A protein and the small-molecule ligand that binds it are described below.
Small molecule (SMILES): N[C@@H](Cc1cnc[nH]1)C(=O)N[C@@H](Cc1c[nH]cn1)C(=O)N[C@@H](Cc1c[nH]cn1)C(=O)N[C@H](C=O)Cc1c[nH]cn1

Sequence of chain 1.A:
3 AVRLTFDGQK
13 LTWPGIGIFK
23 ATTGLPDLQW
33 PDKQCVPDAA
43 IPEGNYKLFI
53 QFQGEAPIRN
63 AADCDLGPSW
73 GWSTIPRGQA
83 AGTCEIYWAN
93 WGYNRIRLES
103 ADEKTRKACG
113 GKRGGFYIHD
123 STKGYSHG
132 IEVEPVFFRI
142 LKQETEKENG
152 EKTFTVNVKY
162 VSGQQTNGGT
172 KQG

Binding-site contacts:
Ligand atom CE1 contacts residue ASP67 of chain 1.A at 2.8 Å.
Ligand atom CE1 contacts residue GLY117 of chain 1.A at 3.1 Å.
Ligand atom CE1 contacts residue SO41 of chain 1.F at 3.8 Å.
Ligand atom NE2 contacts residue CYS66 of chain 1.A at 3.4 Å (h-bond).
Ligand atom CG contacts residue SO41 of chain 1.G at 3.8 Å.
Ligand atom CD2 contacts residue CME131 of chain 1.A at 3.6 Å.
Ligand atom ND1 contacts residue GLY116 of chain 1.A at 3.7 Å.
Ligand atom N contacts residue SO41 of chain 1.C at 2.9 Å (h-bond).
Ligand atom C contacts residue HIS129 of chain 1.A at 3.4 Å.
Ligand atom CE1 contacts residue LYS114 of chain 1.A at 3.2 Å.
Ligand atom ND1 contacts residue SO41 of chain 1.F at 2.9 Å (h-bond).
Ligand atom NE2 contacts residue GLY117 of chain 1.A at 2.6 Å (h-bond).
Ligand atom ND1 contacts residue TRP93 of chain 1.A at 3.4 Å.
Ligand atom CB contacts residue SO41 of chain 1.G at 3.6 Å.
Ligand atom ND1 contacts residue ASP67 of chain 1.A at 3.5 Å (salt-bridge).
Ligand atom CG contacts residue SO41 of chain 1.F at 3.8 Å.
Ligand atom CE1 contacts residue SO41 of chain 1.G at 3.2 Å.
Ligand atom NE2 contacts residue ASP65 of chain 1.A at 2.5 Å (salt-bridge).
Ligand atom CB contacts residue CME131 of chain 1.A at 3.8 Å.
Ligand atom C contacts residue SO41 of chain 1.G at 3.5 Å.
Ligand atom CA contacts residue SO41 of chain 1.G at 3.5 Å.
Ligand atom CD2 contacts residue GLY117 of chain 1.A at 3.8 Å.
Ligand atom CB contacts residue GLY116 of chain 1.A at 3.6 Å.
Ligand atom CD2 contacts residue ASP65 of chain 1.A at 3.4 Å.
Ligand atom CD2 contacts residue HIS129 of chain 1.A at 3.4 Å.
Ligand atom NE2 contacts residue GLY116 of chain 1.A at 3.5 Å (h-bond).
Ligand atom CD2 contacts residue TYR89 of chain 1.A at 3.6 Å (hydrophobic).
Ligand atom CD2 contacts residue GLY116 of chain 1.A at 3.6 Å.
Ligand atom O contacts residue HIS129 of chain 1.A at 3.5 Å.
Ligand atom O contacts residue TYR89 of chain 1.A at 3.6 Å.
Ligand atom ND1 contacts residue SO41 of chain 1.G at 2.8 Å (h-bond).
Ligand atom O contacts residue CME131 of chain 1.A at 3.8 Å.
Ligand atom CG contacts residue GLY116 of chain 1.A at 3.5 Å.
Ligand atom CE1 contacts residue CYS66 of chain 1.A at 3.3 Å (hydrophobic).
Ligand atom CE1 contacts residue ASP65 of chain 1.A at 3.3 Å.
Ligand atom N contacts residue SO41 of chain 1.G at 2.9 Å (h-bond).
Ligand atom CE1 contacts residue ARG115 of chain 1.A at 3.6 Å.
Ligand atom CE1 contacts residue GLY116 of chain 1.A at 3.3 Å.
Ligand atom CG contacts residue CME131 of chain 1.A at 3.7 Å.
Ligand atom NE2 contacts residue ASP67 of chain 1.A at 3.6 Å.